The protein below binds the small molecule below.
Small molecule (SMILES): CC(C)(Oc1ccc(C(=O)c2ccc(Cl)cc2)cc1)C(=O)O

Binding-site contacts:
Ligand atom C21 contacts residue LEU261 of chain 1.B at 3.4 Å (hydrophobic).
Ligand atom O02 contacts residue HIS245 of chain 1.B at 3.2 Å.
Ligand atom C22 contacts residue LEU261 of chain 1.B at 3.4 Å (hydrophobic).
Ligand atom O03 contacts residue TYR119 of chain 1.B at 2.1 Å (h-bond).
Ligand atom CL1 contacts residue ASP258 of chain 1.B at 3.4 Å.
Ligand atom C19 contacts residue ALA259 of chain 1.B at 3.1 Å (hydrophobic).
Ligand atom C10 contacts residue TYR119 of chain 1.B at 3.0 Å (hydrophobic).
Ligand atom O05 contacts residue ILE252 of chain 1.B at 3.8 Å.
Ligand atom C08 contacts residue SER85 of chain 1.B at 3.6 Å.
Ligand atom C21 contacts residue ASP258 of chain 1.B at 3.4 Å.
Ligand atom C08 contacts residue GLN82 of chain 1.B at 3.8 Å.
Ligand atom C08 contacts residue CYS81 of chain 1.B at 3.6 Å (hydrophobic).
Ligand atom O05 contacts residue PHE156 of chain 1.B at 3.8 Å.
Ligand atom C17 contacts residue ILE252 of chain 1.B at 3.6 Å (hydrophobic).
Ligand atom C07 contacts residue SER85 of chain 1.B at 3.5 Å.
Ligand atom C18 contacts residue ILE252 of chain 1.B at 3.5 Å (hydrophobic).
Ligand atom C18 contacts residue VAL249 of chain 1.B at 3.9 Å (hydrophobic).
Ligand atom C14 contacts residue ILE159 of chain 1.B at 3.9 Å (hydrophobic).
Ligand atom C10 contacts residue HIS245 of chain 1.B at 3.7 Å.
Ligand atom C14 contacts residue PHE78 of chain 1.B at 3.6 Å (hydrophobic).
Ligand atom O03 contacts residue TYR269 of chain 1.B at 3.8 Å.
Ligand atom C12 contacts residue ILE159 of chain 1.B at 3.9 Å (hydrophobic).
Ligand atom CL1 contacts residue LYS253 of chain 1.B at 3.5 Å.
Ligand atom C21 contacts residue ALA259 of chain 1.B at 3.1 Å (hydrophobic).
Ligand atom C06 contacts residue SER85 of chain 1.B at 3.8 Å.
Ligand atom C06 contacts residue HIS245 of chain 1.B at 3.9 Å.
Ligand atom C10 contacts residue TYR269 of chain 1.B at 3.4 Å (hydrophobic).
Ligand atom C22 contacts residue ASP258 of chain 1.B at 3.8 Å.
Ligand atom O04 contacts residue TYR269 of chain 1.B at 2.3 Å (h-bond).
Ligand atom CL1 contacts residue LEU261 of chain 1.B at 3.1 Å.
Ligand atom C19 contacts residue GLN82 of chain 1.B at 3.8 Å.
Ligand atom O04 contacts residue TYR119 of chain 1.B at 3.0 Å.
Ligand atom C20 contacts residue VAL249 of chain 1.B at 3.6 Å (hydrophobic).
Ligand atom O04 contacts residue HIS245 of chain 1.B at 2.8 Å (h-bond).
Ligand atom O03 contacts residue LEU265 of chain 1.B at 3.4 Å.
Ligand atom C16 contacts residue GLN82 of chain 1.B at 4.0 Å.
Ligand atom C16 contacts residue ILE252 of chain 1.B at 3.9 Å (hydrophobic).
Ligand atom O03 contacts residue SER85 of chain 1.B at 2.9 Å (h-bond).
Ligand atom C10 contacts residue SER85 of chain 1.B at 3.7 Å.
Ligand atom C12 contacts residue PHE78 of chain 1.B at 3.4 Å (hydrophobic).

Sequence of chain 1.B:
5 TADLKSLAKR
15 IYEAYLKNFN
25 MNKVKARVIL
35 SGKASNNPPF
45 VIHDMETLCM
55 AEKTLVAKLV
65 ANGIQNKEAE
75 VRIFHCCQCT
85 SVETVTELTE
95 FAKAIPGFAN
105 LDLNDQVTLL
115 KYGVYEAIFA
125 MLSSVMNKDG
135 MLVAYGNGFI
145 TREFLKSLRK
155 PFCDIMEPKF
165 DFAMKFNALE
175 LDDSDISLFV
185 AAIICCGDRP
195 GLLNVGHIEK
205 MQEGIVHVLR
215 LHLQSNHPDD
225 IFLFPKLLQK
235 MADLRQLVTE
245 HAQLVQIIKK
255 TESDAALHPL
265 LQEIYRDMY